Binding-site contacts:
Ligand atom C1 contacts residue SER66 of chain 24.A at 4.5 Å.
Ligand atom C6 contacts residue THR120 of chain 24.A at 3.8 Å.
Ligand atom O5 contacts residue THR89 of chain 24.A at 4.5 Å.
Ligand atom N2 contacts residue ASN118 of chain 24.A at 2.9 Å (h-bond).
Ligand atom C1 contacts residue THR89 of chain 24.A at 4.2 Å.
Ligand atom C4 contacts residue ASN118 of chain 24.A at 4.2 Å.
Ligand atom N2 contacts residue TYR90 of chain 24.A at 4.4 Å.
Ligand atom C5 contacts residue THR120 of chain 24.A at 4.2 Å.
Ligand atom C1 contacts residue ASN118 of chain 24.A at 1.4 Å.
Ligand atom C2 contacts residue ASN118 of chain 24.A at 2.5 Å.
Ligand atom C8 contacts residue ASP67 of chain 24.A at 3.7 Å.
Ligand atom C5 contacts residue ASN118 of chain 24.A at 3.6 Å.
Ligand atom O6 contacts residue THR89 of chain 24.A at 3.9 Å.
Ligand atom C8 contacts residue ASN118 of chain 24.A at 3.7 Å.
Ligand atom O5 contacts residue ASN118 of chain 24.A at 2.4 Å (h-bond).
Ligand atom O6 contacts residue PHE119 of chain 24.A at 2.8 Å (h-bond).
Ligand atom O6 contacts residue ASN118 of chain 24.A at 4.2 Å.
Ligand atom O6 contacts residue THR120 of chain 24.A at 3.6 Å (h-bond).
Ligand atom O5 contacts residue PHE119 of chain 24.A at 3.9 Å.
Ligand atom O5 contacts residue THR120 of chain 24.A at 3.4 Å (h-bond).
Ligand atom C3 contacts residue ASN118 of chain 24.A at 3.8 Å.
Ligand atom C7 contacts residue ASN118 of chain 24.A at 3.8 Å.
Ligand atom C8 contacts residue SER66 of chain 24.A at 3.6 Å.
Ligand atom C6 contacts residue PHE119 of chain 24.A at 4.0 Å (hydrophobic).

A protein and the small-molecule ligand that binds it are described below.
Small molecule (SMILES): CC(=O)N[C@@H]1[C@@H](O)[C@H](O)[C@@H](CO)O[C@H]1O

Sequence of chain 24.A:
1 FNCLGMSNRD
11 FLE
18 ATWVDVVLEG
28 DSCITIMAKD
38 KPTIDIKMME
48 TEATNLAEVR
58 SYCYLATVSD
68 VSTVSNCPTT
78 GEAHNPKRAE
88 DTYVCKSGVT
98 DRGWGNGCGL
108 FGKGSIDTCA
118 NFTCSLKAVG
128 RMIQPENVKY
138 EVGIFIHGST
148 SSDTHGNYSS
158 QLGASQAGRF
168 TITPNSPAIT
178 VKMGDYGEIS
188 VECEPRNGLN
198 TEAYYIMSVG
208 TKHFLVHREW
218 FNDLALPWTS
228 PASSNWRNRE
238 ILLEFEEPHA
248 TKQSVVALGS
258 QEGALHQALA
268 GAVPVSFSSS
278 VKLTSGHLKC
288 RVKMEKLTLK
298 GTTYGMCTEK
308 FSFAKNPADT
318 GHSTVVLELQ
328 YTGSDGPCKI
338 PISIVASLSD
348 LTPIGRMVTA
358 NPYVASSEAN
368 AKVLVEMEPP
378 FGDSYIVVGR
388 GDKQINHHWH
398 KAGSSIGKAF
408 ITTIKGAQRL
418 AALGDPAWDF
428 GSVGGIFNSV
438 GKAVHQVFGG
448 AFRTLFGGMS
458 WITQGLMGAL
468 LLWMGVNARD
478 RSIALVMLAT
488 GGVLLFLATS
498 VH